Sequence of chain 1.B:
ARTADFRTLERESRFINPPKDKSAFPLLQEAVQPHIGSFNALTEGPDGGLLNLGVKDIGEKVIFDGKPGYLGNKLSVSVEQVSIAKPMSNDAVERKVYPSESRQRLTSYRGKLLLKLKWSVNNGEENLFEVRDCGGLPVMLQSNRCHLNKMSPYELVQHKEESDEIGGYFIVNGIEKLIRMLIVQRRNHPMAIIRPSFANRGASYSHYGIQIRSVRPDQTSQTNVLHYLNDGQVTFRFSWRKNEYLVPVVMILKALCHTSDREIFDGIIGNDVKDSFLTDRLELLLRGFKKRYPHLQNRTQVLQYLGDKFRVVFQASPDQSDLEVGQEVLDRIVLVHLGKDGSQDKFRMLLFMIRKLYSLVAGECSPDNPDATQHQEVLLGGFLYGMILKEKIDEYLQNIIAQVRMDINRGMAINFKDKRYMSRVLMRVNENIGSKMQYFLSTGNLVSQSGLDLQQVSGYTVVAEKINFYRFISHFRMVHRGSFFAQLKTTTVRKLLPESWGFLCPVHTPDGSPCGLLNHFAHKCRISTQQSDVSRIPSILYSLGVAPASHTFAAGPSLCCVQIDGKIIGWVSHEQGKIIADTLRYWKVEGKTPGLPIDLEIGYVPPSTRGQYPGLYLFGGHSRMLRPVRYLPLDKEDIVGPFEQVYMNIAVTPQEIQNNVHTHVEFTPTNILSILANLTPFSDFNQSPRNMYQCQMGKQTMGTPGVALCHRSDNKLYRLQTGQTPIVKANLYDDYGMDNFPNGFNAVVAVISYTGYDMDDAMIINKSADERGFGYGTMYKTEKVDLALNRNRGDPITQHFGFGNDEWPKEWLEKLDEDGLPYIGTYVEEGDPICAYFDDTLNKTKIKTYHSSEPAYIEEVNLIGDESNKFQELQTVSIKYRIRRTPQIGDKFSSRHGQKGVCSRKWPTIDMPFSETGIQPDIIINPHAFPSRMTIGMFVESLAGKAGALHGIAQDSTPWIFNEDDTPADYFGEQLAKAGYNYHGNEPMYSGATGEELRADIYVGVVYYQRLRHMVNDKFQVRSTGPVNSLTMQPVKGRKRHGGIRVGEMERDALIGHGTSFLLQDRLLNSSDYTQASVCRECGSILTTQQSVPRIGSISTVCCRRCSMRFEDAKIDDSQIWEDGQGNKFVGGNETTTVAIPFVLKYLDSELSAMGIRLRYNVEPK

Binding-site contacts:
Ligand atom O3' contacts residue ASP629 of chain 1.A at 3.3 Å (salt-bridge).
Ligand atom C3' contacts residue MG1 of chain 1.R at 3.1 Å.
Ligand atom O3' contacts residue VAL486 of chain 1.B at 3.5 Å.
Ligand atom N6 contacts residue LEU373 of chain 1.A at 3.4 Å.
Ligand atom C3' contacts residue ARG495 of chain 1.B at 3.5 Å.
Ligand atom O3' contacts residue ASP631 of chain 1.A at 2.9 Å (salt-bridge).
Ligand atom C5' contacts residue ASP629 of chain 1.A at 3.4 Å.
Ligand atom O3' contacts residue MG1 of chain 1.R at 1.8 Å.
Ligand atom C4' contacts residue MG1 of chain 1.R at 3.6 Å.
Ligand atom OP1 contacts residue LYS924 of chain 1.B at 2.8 Å (salt-bridge).
Ligand atom O3' contacts residue LYS916 of chain 1.B at 3.5 Å (salt-bridge).
Ligand atom O3' contacts residue ARG495 of chain 1.B at 2.5 Å (salt-bridge).
Ligand atom N3 contacts residue G2P1 of chain 1.Y at 3.3 Å (h-bond).
Ligand atom O2' contacts residue ARG591 of chain 1.A at 2.8 Å (salt-bridge).
Ligand atom C4 contacts residue G2P1 of chain 1.Y at 3.3 Å.
Ligand atom P contacts residue GLN724 of chain 1.B at 3.4 Å.
Ligand atom O2' contacts residue ASP631 of chain 1.A at 2.3 Å (salt-bridge).
Ligand atom O3' contacts residue GLN724 of chain 1.B at 2.7 Å (h-bond).
Ligand atom O2' contacts residue GLU489 of chain 1.B at 3.7 Å.
Ligand atom OP1 contacts residue ARG1065 of chain 1.B at 3.4 Å (salt-bridge).
Ligand atom C3' contacts residue ASP631 of chain 1.A at 3.3 Å.
Ligand atom OP1 contacts residue GLN724 of chain 1.B at 2.9 Å (h-bond).
Ligand atom O2' contacts residue ARG495 of chain 1.B at 3.5 Å (salt-bridge).
Ligand atom O2' contacts residue MG1 of chain 1.R at 3.5 Å.
Ligand atom C4' contacts residue SER482 of chain 1.B at 3.3 Å.
Ligand atom OP2 contacts residue ARG1065 of chain 1.B at 3.3 Å (salt-bridge).
Ligand atom OP1 contacts residue ARG204 of chain 1.B at 3.1 Å (salt-bridge).
Ligand atom P contacts residue ARG495 of chain 1.B at 3.4 Å.
Ligand atom OP1 contacts residue ARG495 of chain 1.B at 2.8 Å (salt-bridge).
Ligand atom C5' contacts residue HIS1038 of chain 1.B at 3.6 Å.
Ligand atom N4 contacts residue G2P1 of chain 1.Y at 3.5 Å (h-bond).
Ligand atom C2' contacts residue ASP631 of chain 1.A at 3.3 Å.
Ligand atom O2' contacts residue ARG1037 of chain 1.B at 3.1 Å (salt-bridge).
Ligand atom O3' contacts residue ASP627 of chain 1.A at 3.4 Å (salt-bridge).
Ligand atom O3' contacts residue SER482 of chain 1.B at 3.5 Å (h-bond).
Ligand atom OP1 contacts residue GLN720 of chain 1.B at 3.2 Å (h-bond).
Ligand atom OP1 contacts residue LYS916 of chain 1.B at 2.8 Å (salt-bridge).
Ligand atom C2' contacts residue G2P1 of chain 1.Y at 3.3 Å.
Ligand atom C4' contacts residue ASP631 of chain 1.A at 3.3 Å.
Ligand atom O2' contacts residue SER482 of chain 1.B at 3.6 Å.

Sequence of chain 1.A:
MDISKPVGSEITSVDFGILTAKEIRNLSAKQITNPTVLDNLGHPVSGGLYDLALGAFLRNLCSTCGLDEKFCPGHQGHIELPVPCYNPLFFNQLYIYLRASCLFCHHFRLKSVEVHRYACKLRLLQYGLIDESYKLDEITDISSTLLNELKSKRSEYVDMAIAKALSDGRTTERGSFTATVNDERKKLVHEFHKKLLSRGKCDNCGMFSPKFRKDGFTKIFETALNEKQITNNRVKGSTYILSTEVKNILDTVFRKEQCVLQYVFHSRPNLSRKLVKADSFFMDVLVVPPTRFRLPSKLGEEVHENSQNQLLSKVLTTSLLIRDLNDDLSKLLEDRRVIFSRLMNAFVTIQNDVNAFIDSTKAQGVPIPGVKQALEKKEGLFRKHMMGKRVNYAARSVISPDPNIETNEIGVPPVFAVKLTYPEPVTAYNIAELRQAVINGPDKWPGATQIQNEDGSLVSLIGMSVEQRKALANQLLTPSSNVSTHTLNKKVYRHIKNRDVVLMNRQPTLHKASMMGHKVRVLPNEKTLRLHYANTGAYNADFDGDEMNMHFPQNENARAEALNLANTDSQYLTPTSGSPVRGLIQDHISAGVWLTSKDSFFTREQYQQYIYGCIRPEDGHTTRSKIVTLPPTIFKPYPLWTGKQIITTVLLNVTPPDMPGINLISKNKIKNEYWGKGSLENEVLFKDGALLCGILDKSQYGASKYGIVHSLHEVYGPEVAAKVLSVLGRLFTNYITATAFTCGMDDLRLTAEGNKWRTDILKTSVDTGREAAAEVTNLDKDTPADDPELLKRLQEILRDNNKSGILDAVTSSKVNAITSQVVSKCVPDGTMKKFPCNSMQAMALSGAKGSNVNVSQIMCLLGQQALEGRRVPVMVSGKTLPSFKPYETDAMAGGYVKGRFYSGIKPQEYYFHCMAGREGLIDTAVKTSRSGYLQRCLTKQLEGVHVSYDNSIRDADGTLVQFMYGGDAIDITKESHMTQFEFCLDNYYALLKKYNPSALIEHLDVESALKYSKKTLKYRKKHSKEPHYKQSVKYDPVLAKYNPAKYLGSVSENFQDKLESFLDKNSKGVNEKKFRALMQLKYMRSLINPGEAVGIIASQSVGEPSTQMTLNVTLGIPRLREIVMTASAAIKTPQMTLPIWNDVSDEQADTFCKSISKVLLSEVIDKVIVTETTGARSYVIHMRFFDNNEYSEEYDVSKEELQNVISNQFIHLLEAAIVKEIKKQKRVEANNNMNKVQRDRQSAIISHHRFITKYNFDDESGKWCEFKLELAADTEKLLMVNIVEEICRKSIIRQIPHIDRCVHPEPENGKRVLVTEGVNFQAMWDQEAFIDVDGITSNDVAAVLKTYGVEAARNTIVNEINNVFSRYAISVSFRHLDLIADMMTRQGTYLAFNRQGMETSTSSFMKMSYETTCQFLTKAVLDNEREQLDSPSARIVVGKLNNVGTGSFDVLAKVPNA

A protein and the small-molecule ligand that binds it are described below.
Small molecule (SMILES): Nc1ccn([C@@H]2O[C@H](CO[P](=O)(O)O[C@H]3[C@@H](O)[C@H](n4cnc5c(=O)nc(N)[nH]c54)O[C@@H]3CO[P](=O)(O)O[C@H]3[C@@H](O)[C@H](n4cnc5c(=O)nc(N)[nH]c54)O[C@@H]3CO[P](=O)(O)O[C@H]3[C@@H](O)[C@H](n4cnc5c(N)ncnc54)O[C@@H]3CO[P](=O)(O)O[C@H]3[C@@H](O)[C@H](n4ccc(N)nc4=O)O[C@@H]3CO[P](=O)(O)O[C@H]3[C@@H](O)[C@H](n4ccc(N)nc4=O)O[C@@H]3CO[P](=O)(O)O[C@H]3[C@@H](O)[C@H](n4cnc5c(N)ncnc54)O[C@@H]3CO[P](=O)(O)O[C@H]3[C@@H](O)[C@H](n4cnc5c(=O)nc(N)[nH]c54)O[C@@H]3CO[P](=O)(O)O[C@H]3[C@@H](O)[C@H](n4cnc5c(N)ncnc54)O[C@@H]3COP(=O)=O)[C@@H](O)[C@H]2O)c(=O)n1